Binding-site contacts:
Ligand atom C4 contacts residue TRP357 of chain 3.A at 4.4 Å (hydrophobic).
Ligand atom C1 contacts residue ASN65 of chain 3.A at 1.4 Å.
Ligand atom C1 contacts residue TRP357 of chain 3.A at 3.7 Å (hydrophobic).
Ligand atom C3 contacts residue TRP357 of chain 3.A at 3.7 Å (hydrophobic).
Ligand atom C2 contacts residue TRP357 of chain 3.A at 4.0 Å (hydrophobic).
Ligand atom C8 contacts residue TRP357 of chain 3.A at 3.6 Å (hydrophobic).
Ligand atom C7 contacts residue ASN65 of chain 3.A at 3.3 Å.
Ligand atom O5 contacts residue TRP357 of chain 3.A at 4.4 Å.
Ligand atom O7 contacts residue ASN65 of chain 3.A at 3.6 Å (h-bond).
Ligand atom C8 contacts residue ASN65 of chain 3.A at 4.4 Å.
Ligand atom C7 contacts residue TRP357 of chain 3.A at 4.0 Å (hydrophobic).
Ligand atom C2 contacts residue ASN65 of chain 3.A at 2.4 Å.
Ligand atom N2 contacts residue ASN65 of chain 3.A at 2.8 Å (h-bond).
Ligand atom O3 contacts residue TRP357 of chain 3.A at 4.2 Å.
Ligand atom C3 contacts residue ASN65 of chain 3.A at 3.7 Å.
Ligand atom O5 contacts residue ASN65 of chain 3.A at 2.4 Å (h-bond).
Ligand atom N2 contacts residue TRP357 of chain 3.A at 3.4 Å (h-bond).
Ligand atom C5 contacts residue TRP357 of chain 3.A at 4.1 Å (hydrophobic).
Ligand atom C5 contacts residue ASN65 of chain 3.A at 3.7 Å.
Ligand atom O4 contacts residue TRP357 of chain 3.A at 4.2 Å.
Ligand atom C4 contacts residue ASN65 of chain 3.A at 4.2 Å.

Sequence of chain 3.A:
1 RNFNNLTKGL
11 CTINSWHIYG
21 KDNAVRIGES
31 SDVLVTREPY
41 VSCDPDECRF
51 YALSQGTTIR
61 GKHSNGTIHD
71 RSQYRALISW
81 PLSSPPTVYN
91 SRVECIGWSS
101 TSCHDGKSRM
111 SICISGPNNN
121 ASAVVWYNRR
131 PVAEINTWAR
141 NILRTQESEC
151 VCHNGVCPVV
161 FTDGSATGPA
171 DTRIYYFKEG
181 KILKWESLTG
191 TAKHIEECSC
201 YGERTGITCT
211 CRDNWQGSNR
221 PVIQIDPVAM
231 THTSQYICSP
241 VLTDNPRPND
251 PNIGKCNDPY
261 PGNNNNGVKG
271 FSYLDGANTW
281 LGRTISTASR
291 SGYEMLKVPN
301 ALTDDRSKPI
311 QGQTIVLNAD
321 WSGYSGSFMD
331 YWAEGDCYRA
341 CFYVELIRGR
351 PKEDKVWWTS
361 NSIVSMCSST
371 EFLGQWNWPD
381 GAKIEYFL

This small molecule binds to this protein.
Small molecule (SMILES): CC(=O)N[C@@H]1[C@@H](O)[C@H](O)[C@@H](CO)O[C@H]1O